Binding-site contacts:
Ligand atom C13 contacts residue LEU155 of chain 1.A at 3.7 Å (hydrophobic).
Ligand atom C20 contacts residue MET29 of chain 1.A at 3.4 Å (hydrophobic).
Ligand atom C8 contacts residue MET102 of chain 1.A at 3.4 Å (hydrophobic).
Ligand atom C12 contacts residue ALA48 of chain 1.A at 3.9 Å (hydrophobic).
Ligand atom C9 contacts residue ALA48 of chain 1.A at 3.5 Å (hydrophobic).
Ligand atom C9 contacts residue MET102 of chain 1.A at 3.8 Å (hydrophobic).
Ligand atom N2 contacts residue MET29 of chain 1.A at 3.8 Å.
Ligand atom C12 contacts residue LEU155 of chain 1.A at 3.8 Å (hydrophobic).
Ligand atom C12 contacts residue TYR99 of chain 1.A at 3.4 Å (hydrophobic).
Ligand atom N3 contacts residue ALA48 of chain 1.A at 3.8 Å.
Ligand atom C6 contacts residue ASP109 of chain 1.A at 3.5 Å.
Ligand atom C10 contacts residue ALA48 of chain 1.A at 3.8 Å (hydrophobic).
Ligand atom N4 contacts residue TYR99 of chain 1.A at 3.7 Å.
Ligand atom N3 contacts residue MET102 of chain 1.A at 2.8 Å (h-bond).
Ligand atom C19 contacts residue LYS50 of chain 1.A at 3.6 Å.
Ligand atom N4 contacts residue ALA48 of chain 1.A at 3.6 Å.
Ligand atom N5 contacts residue ASP166 of chain 1.A at 3.8 Å.
Ligand atom N5 contacts residue LYS50 of chain 1.A at 3.8 Å.
Ligand atom C15 contacts residue VAL37 of chain 1.A at 3.8 Å (hydrophobic).
Ligand atom C20 contacts residue ASP109 of chain 1.A at 3.3 Å.
Ligand atom C1 contacts residue ASP109 of chain 1.A at 3.7 Å.
Ligand atom C2 contacts residue MET29 of chain 1.A at 3.6 Å (hydrophobic).
Ligand atom N5 contacts residue GLU70 of chain 1.A at 3.6 Å.
Ligand atom C19 contacts residue TYR99 of chain 1.A at 3.9 Å (hydrophobic).
Ligand atom C18 contacts residue SER165 of chain 1.A at 3.9 Å.
Ligand atom C8 contacts residue TYR101 of chain 1.A at 3.8 Å (hydrophobic).
Ligand atom N3 contacts residue VAL100 of chain 1.A at 3.8 Å.
Ligand atom C11 contacts residue LEU155 of chain 1.A at 3.3 Å (hydrophobic).
Ligand atom N3 contacts residue TYR101 of chain 1.A at 3.6 Å.
Ligand atom N5 contacts residue TYR99 of chain 1.A at 3.2 Å (h-bond).
Ligand atom C12 contacts residue VAL100 of chain 1.A at 3.8 Å (hydrophobic).
Ligand atom N4 contacts residue VAL100 of chain 1.A at 2.8 Å (h-bond).
Ligand atom C10 contacts residue LEU155 of chain 1.A at 3.5 Å (hydrophobic).
Ligand atom N contacts residue ASP109 of chain 1.A at 2.8 Å (salt-bridge).
Ligand atom N4 contacts residue MET102 of chain 1.A at 3.7 Å.
Ligand atom C9 contacts residue VAL100 of chain 1.A at 3.7 Å (hydrophobic).
Ligand atom C contacts residue ASP109 of chain 1.A at 3.4 Å.
Ligand atom C16 contacts residue TYR99 of chain 1.A at 3.6 Å (hydrophobic).
Ligand atom C14 contacts residue VAL37 of chain 1.A at 3.9 Å (hydrophobic).
Ligand atom O contacts residue LYS50 of chain 1.A at 3.1 Å (salt-bridge).

This small molecule binds to this protein.
Small molecule (SMILES): CN(C)C1CCC(Nc2ncnc3[nH]cc(C4CCC(C(N)=O)CC4)c23)CC1

Sequence of chain 1.A:
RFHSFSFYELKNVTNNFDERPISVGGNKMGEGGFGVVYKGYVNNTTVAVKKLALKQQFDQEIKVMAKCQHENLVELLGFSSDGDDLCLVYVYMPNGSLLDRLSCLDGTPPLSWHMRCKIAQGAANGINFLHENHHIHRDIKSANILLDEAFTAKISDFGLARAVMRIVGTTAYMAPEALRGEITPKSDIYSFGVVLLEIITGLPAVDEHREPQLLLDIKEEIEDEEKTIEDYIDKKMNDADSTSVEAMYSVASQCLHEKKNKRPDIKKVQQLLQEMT